Sequence of chain 1.A:
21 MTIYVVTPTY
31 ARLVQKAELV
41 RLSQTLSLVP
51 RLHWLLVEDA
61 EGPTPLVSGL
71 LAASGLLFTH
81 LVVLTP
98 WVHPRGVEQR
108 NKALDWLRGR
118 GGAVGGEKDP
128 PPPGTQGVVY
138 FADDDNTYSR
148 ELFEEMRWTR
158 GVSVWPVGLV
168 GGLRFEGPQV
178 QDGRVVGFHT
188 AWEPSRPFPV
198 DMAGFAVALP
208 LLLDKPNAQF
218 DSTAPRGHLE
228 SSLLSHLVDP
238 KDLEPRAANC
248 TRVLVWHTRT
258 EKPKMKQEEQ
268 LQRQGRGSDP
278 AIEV

Sequence of chain 1.B:
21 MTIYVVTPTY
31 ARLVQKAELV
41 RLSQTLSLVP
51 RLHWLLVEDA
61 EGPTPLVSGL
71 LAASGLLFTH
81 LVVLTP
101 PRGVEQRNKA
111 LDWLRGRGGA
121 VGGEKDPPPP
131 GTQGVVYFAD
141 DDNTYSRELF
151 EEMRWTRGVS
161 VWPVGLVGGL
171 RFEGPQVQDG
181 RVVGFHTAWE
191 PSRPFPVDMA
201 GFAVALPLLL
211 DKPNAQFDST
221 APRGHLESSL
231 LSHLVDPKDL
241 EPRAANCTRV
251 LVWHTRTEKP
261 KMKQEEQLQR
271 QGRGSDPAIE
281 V

Binding-site contacts:
Ligand atom O4 contacts residue ASP198 of chain 1.B at 2.6 Å (salt-bridge).
Ligand atom C5 contacts residue TRP189 of chain 1.B at 3.4 Å (hydrophobic).
Ligand atom C3 contacts residue GLY224 of chain 1.B at 4.3 Å.
Ligand atom C4 contacts residue ASP198 of chain 1.B at 3.6 Å.
Ligand atom O5 contacts residue SO41 of chain 1.I at 3.0 Å (h-bond).
Ligand atom C4 contacts residue GLY168 of chain 1.B at 4.1 Å.
Ligand atom C4 contacts residue SO41 of chain 1.I at 3.8 Å.
Ligand atom C1 contacts residue SO41 of chain 1.I at 4.2 Å.
Ligand atom C6 contacts residue TRP189 of chain 1.B at 3.8 Å (hydrophobic).
Ligand atom O4 contacts residue GLY169 of chain 1.B at 4.3 Å.
Ligand atom O4 contacts residue VAL167 of chain 1.B at 3.3 Å.
Ligand atom C1 contacts residue TRP189 of chain 1.B at 3.7 Å (hydrophobic).
Ligand atom C3 contacts residue GLU227 of chain 1.B at 3.6 Å.
Ligand atom C3 contacts residue ASP198 of chain 1.B at 4.1 Å.
Ligand atom C2 contacts residue ARG223 of chain 1.B at 4.2 Å.
Ligand atom O4 contacts residue GLY168 of chain 1.B at 3.7 Å.
Ligand atom C4 contacts residue GLU227 of chain 1.B at 4.0 Å.
Ligand atom C3 contacts residue TRP189 of chain 1.B at 3.8 Å (hydrophobic).
Ligand atom C4 contacts residue TRP189 of chain 1.B at 3.8 Å (hydrophobic).
Ligand atom C5 contacts residue SO41 of chain 1.I at 2.4 Å.
Ligand atom O5 contacts residue GLY168 of chain 1.B at 4.2 Å.
Ligand atom O4 contacts residue SO41 of chain 1.I at 4.3 Å.
Ligand atom O2 contacts residue ARG223 of chain 1.B at 2.9 Å.
Ligand atom O6 contacts residue ASP198 of chain 1.B at 3.8 Å.
Ligand atom O3 contacts residue GLU227 of chain 1.B at 2.8 Å (salt-bridge).
Ligand atom C6 contacts residue ARG193 of chain 1.B at 3.3 Å.
Ligand atom C5 contacts residue ARG193 of chain 1.B at 3.4 Å.
Ligand atom O6 contacts residue GLU173 of chain 1.B at 2.5 Å (salt-bridge).
Ligand atom O5 contacts residue TRP189 of chain 1.B at 3.8 Å.
Ligand atom C6 contacts residue GLY169 of chain 1.B at 3.9 Å.
Ligand atom O1 contacts residue SO41 of chain 1.I at 4.3 Å.
Ligand atom C6 contacts residue GLY168 of chain 1.B at 3.6 Å.
Ligand atom O3 contacts residue ASP198 of chain 1.B at 3.4 Å (salt-bridge).
Ligand atom O2 contacts residue GLY224 of chain 1.B at 4.0 Å.
Ligand atom C6 contacts residue GLU173 of chain 1.B at 3.3 Å.
Ligand atom C6 contacts residue SO41 of chain 1.I at 1.4 Å.
Ligand atom O2 contacts residue TRP189 of chain 1.B at 4.2 Å.
Ligand atom O6 contacts residue VAL197 of chain 1.B at 3.9 Å.
Ligand atom O6 contacts residue ARG193 of chain 1.B at 2.6 Å (salt-bridge).
Ligand atom C4 contacts residue ARG193 of chain 1.B at 4.1 Å.

This protein binds this small molecule.
Small molecule (SMILES): C[C@H]1O[C@@H](O)[C@H](O)[C@@H](O[C@@H]2O[C@H](CO)[C@H](O)[C@H](O)[C@H]2O)[C@H]1O